A protein and the small-molecule ligand that binds it are described below.
Small molecule (SMILES): CCCCCCCCO[C@@H]1O[C@H](CO)[C@H](O)[C@H](O)[C@H]1O[C@@H]1O[C@@H](C)[C@@H](O)[C@@H](O)[C@@H]1O

Sequence of chain 2.A:
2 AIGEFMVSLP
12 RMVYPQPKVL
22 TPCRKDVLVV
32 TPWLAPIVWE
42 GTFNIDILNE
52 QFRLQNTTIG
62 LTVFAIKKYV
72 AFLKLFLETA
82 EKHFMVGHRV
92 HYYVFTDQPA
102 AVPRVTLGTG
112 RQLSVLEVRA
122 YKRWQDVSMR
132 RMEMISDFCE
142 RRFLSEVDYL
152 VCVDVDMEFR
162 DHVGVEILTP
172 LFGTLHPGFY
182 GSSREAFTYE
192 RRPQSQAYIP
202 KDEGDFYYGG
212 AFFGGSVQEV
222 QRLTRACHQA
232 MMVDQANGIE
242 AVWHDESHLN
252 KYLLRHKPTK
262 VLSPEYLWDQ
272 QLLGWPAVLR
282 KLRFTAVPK

Binding-site contacts:
Ligand atom C4B contacts residue GLY179 of chain 2.A at 3.9 Å.
Ligand atom C19 contacts residue GLY179 of chain 2.A at 4.0 Å.
Ligand atom C6A contacts residue TYR208 of chain 2.A at 3.8 Å (hydrophobic).
Ligand atom C2 contacts residue WS31 of chain 2.D at 3.5 Å.
Ligand atom C5A contacts residue TRP244 of chain 2.A at 3.8 Å (hydrophobic).
Ligand atom C4A contacts residue GLU247 of chain 2.A at 3.5 Å.
Ligand atom C4A contacts residue TRP244 of chain 2.A at 3.6 Å (hydrophobic).
Ligand atom O6 contacts residue TRP244 of chain 2.A at 3.4 Å (h-bond).
Ligand atom C6A contacts residue TRP244 of chain 2.A at 3.5 Å (hydrophobic).
Ligand atom O6 contacts residue THR189 of chain 2.A at 2.7 Å (h-bond).
Ligand atom O4A contacts residue HIS177 of chain 2.A at 2.9 Å (h-bond).
Ligand atom O5A contacts residue HIS177 of chain 2.A at 3.2 Å (h-bond).
Ligand atom C1A contacts residue HIS177 of chain 2.A at 3.9 Å.
Ligand atom O3 contacts residue ASP270 of chain 2.A at 4.0 Å.
Ligand atom O3 contacts residue WS31 of chain 2.D at 2.4 Å (h-bond).
Ligand atom C4 contacts residue ASP270 of chain 2.A at 3.2 Å.
Ligand atom C3B contacts residue LEU273 of chain 2.A at 3.9 Å (hydrophobic).
Ligand atom C6A contacts residue GLU247 of chain 2.A at 3.5 Å.
Ligand atom C3A contacts residue TRP244 of chain 2.A at 3.9 Å (hydrophobic).
Ligand atom O4 contacts residue ALA287 of chain 2.A at 3.9 Å.
Ligand atom O6 contacts residue PHE180 of chain 2.A at 3.4 Å.
Ligand atom C5A contacts residue HIS177 of chain 2.A at 4.0 Å.
Ligand atom O4A contacts residue GLU247 of chain 2.A at 2.6 Å (salt-bridge).
Ligand atom C4 contacts residue LEU273 of chain 2.A at 3.9 Å (hydrophobic).
Ligand atom C6A contacts residue THR189 of chain 2.A at 3.4 Å.
Ligand atom O4 contacts residue ASP270 of chain 2.A at 2.6 Å (salt-bridge).
Ligand atom O2 contacts residue WS31 of chain 2.D at 3.2 Å (h-bond).
Ligand atom O5A contacts residue PHE180 of chain 2.A at 3.8 Å.
Ligand atom O4 contacts residue WS31 of chain 2.D at 3.7 Å.
Ligand atom C3 contacts residue WS31 of chain 2.D at 3.4 Å.
Ligand atom C4A contacts residue HIS177 of chain 2.A at 3.9 Å.
Ligand atom C5A contacts residue GLU247 of chain 2.A at 4.1 Å.
Ligand atom C6 contacts residue LEU273 of chain 2.A at 4.1 Å (hydrophobic).
Ligand atom C6 contacts residue ASP270 of chain 2.A at 3.8 Å.
Ligand atom C2B contacts residue LEU273 of chain 2.A at 3.9 Å (hydrophobic).
Ligand atom C2B contacts residue GLY179 of chain 2.A at 4.0 Å.
Ligand atom C6A contacts residue PHE180 of chain 2.A at 4.0 Å (hydrophobic).
Ligand atom O1 contacts residue HIS177 of chain 2.A at 3.5 Å.
Ligand atom C2A contacts residue HIS177 of chain 2.A at 3.8 Å.
Ligand atom C6 contacts residue PRO178 of chain 2.A at 4.0 Å (hydrophobic).